Sequence of chain 1.E:
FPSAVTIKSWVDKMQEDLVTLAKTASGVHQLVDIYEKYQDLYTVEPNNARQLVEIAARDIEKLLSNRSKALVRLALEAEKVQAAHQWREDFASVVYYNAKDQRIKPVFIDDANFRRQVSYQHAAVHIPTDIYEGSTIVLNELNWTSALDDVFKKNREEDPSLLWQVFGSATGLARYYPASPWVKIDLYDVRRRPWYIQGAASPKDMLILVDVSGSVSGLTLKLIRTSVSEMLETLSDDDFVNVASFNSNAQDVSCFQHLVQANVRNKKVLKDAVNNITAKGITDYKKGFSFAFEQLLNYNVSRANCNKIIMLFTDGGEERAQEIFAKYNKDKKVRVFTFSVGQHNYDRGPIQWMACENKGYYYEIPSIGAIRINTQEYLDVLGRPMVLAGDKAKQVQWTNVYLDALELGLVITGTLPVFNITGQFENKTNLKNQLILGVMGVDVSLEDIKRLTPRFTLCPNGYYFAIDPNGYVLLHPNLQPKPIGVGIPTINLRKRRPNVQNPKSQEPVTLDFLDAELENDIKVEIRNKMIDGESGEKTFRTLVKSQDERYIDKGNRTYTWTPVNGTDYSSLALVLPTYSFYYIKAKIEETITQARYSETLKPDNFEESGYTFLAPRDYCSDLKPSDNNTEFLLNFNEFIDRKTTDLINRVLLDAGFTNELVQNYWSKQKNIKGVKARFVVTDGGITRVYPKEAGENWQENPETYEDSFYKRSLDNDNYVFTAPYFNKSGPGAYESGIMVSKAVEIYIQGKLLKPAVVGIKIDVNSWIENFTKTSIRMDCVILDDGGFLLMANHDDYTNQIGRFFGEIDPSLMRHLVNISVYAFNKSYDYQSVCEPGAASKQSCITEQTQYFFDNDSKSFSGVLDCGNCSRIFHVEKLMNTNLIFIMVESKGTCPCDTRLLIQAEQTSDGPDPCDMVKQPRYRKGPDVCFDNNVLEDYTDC

Binding-site contacts:
Ligand atom O5 contacts residue ASN94 of chain 1.E at 2.4 Å (h-bond).
Ligand atom C5 contacts residue ASN94 of chain 1.E at 3.7 Å.
Ligand atom C8 contacts residue LYS90 of chain 1.E at 4.2 Å.
Ligand atom O6 contacts residue ASN94 of chain 1.E at 4.4 Å.
Ligand atom C2 contacts residue ASN94 of chain 1.E at 2.5 Å.
Ligand atom C1 contacts residue ASN94 of chain 1.E at 1.4 Å.
Ligand atom N2 contacts residue ASN94 of chain 1.E at 3.0 Å (h-bond).
Ligand atom O5 contacts residue ASP202 of chain 1.E at 4.3 Å.
Ligand atom C6 contacts residue ASN94 of chain 1.E at 4.3 Å.
Ligand atom C4 contacts residue ASN94 of chain 1.E at 4.3 Å.
Ligand atom N2 contacts residue LYS90 of chain 1.E at 4.1 Å.
Ligand atom C3 contacts residue ASN94 of chain 1.E at 3.9 Å.
Ligand atom C8 contacts residue LEU91 of chain 1.E at 4.3 Å (hydrophobic).
Ligand atom C7 contacts residue ASN94 of chain 1.E at 4.1 Å.
Ligand atom O6 contacts residue GLU201 of chain 1.E at 4.0 Å.

The protein below binds the small molecule below.
Small molecule (SMILES): CC(=O)N[C@@H]1[C@@H](O)[C@H](O)[C@@H](CO)O[C@H]1O